A protein and the small-molecule ligand that binds it are described below.
Small molecule (SMILES): COC1=C(OC)C(=O)C(CC=C(C)CC/C=C(\C)CC/C=C(\C)CC/C=C(\C)CC/C=C(\C)CC/C=C(\C)CC/C=C(\C)CCC=C(C)C)=C(C)C1=O

Sequence of chain 1.D:
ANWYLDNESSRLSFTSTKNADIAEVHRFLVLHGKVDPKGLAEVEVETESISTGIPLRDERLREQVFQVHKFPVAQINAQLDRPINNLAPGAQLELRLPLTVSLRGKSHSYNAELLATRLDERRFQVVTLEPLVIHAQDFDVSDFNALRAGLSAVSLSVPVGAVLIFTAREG

Binding-site contacts:
Ligand atom C10 contacts residue ARG60 of chain 1.D at 2.8 Å.
Ligand atom C25 contacts residue PHE31 of chain 1.D at 3.6 Å (hydrophobic).
Ligand atom C16 contacts residue PHE17 of chain 1.D at 3.8 Å (hydrophobic).
Ligand atom C11 contacts residue SER19 of chain 1.D at 3.5 Å.
Ligand atom C15 contacts residue LEU152 of chain 1.D at 3.5 Å (hydrophobic).
Ligand atom C45 contacts residue ILE88 of chain 1.D at 3.8 Å (hydrophobic).
Ligand atom C30 contacts residue VAL167 of chain 1.D at 3.8 Å (hydrophobic).
Ligand atom C46 contacts residue VAL38 of chain 1.D at 3.6 Å (hydrophobic).
Ligand atom C2 contacts residue ARG63 of chain 1.D at 3.7 Å.
Ligand atom C46 contacts residue VAL130 of chain 1.D at 3.7 Å (hydrophobic).
Ligand atom C30 contacts residue LEU136 of chain 1.D at 3.7 Å (hydrophobic).
Ligand atom C1M contacts residue LEU152 of chain 1.D at 3.6 Å (hydrophobic).
Ligand atom C28 contacts residue VAL167 of chain 1.D at 3.8 Å (hydrophobic).
Ligand atom C44 contacts residue LEU83 of chain 1.D at 3.7 Å (hydrophobic).
Ligand atom C18 contacts residue PHE17 of chain 1.D at 3.6 Å (hydrophobic).
Ligand atom C43 contacts residue LEU83 of chain 1.D at 3.4 Å (hydrophobic).
Ligand atom O2 contacts residue ARG60 of chain 1.D at 3.5 Å.
Ligand atom C28 contacts residue ILE79 of chain 1.D at 3.5 Å (hydrophobic).
Ligand atom C35 contacts residue ALA169 of chain 1.D at 3.6 Å (hydrophobic).
Ligand atom O5 contacts residue ARG60 of chain 1.D at 3.7 Å.
Ligand atom O2 contacts residue ARG63 of chain 1.D at 2.8 Å (salt-bridge).
Ligand atom C1 contacts residue ARG60 of chain 1.D at 3.8 Å.
Ligand atom C4M contacts residue ILE57 of chain 1.D at 3.6 Å (hydrophobic).
Ligand atom C29 contacts residue VAL105 of chain 1.D at 3.6 Å (hydrophobic).
Ligand atom O5 contacts residue LYS21 of chain 1.D at 2.9 Å (salt-bridge).
Ligand atom C45 contacts residue LEU83 of chain 1.D at 2.8 Å (hydrophobic).
Ligand atom C13 contacts residue SER19 of chain 1.D at 3.6 Å.
Ligand atom C2 contacts residue ARG60 of chain 1.D at 3.6 Å.
Ligand atom C10 contacts residue GLU27 of chain 1.D at 3.5 Å.
Ligand atom C18 contacts residue PHE69 of chain 1.D at 3.7 Å (hydrophobic).
Ligand atom C46 contacts residue PHE173 of chain 1.D at 3.5 Å (hydrophobic).
Ligand atom C15 contacts residue PHE149 of chain 1.D at 3.7 Å (hydrophobic).
Ligand atom C44 contacts residue VAL130 of chain 1.D at 3.6 Å (hydrophobic).
Ligand atom C7 contacts residue LEU158 of chain 1.D at 3.0 Å (hydrophobic).
Ligand atom C20 contacts residue MSE145 of chain 1.D at 3.8 Å.
Ligand atom C6 contacts residue ARG60 of chain 1.D at 3.7 Å.
Ligand atom C45 contacts residue MSE85 of chain 1.D at 3.8 Å.
Ligand atom C31 contacts residue ILE79 of chain 1.D at 3.5 Å (hydrophobic).
Ligand atom C23 contacts residue PHE31 of chain 1.D at 3.8 Å (hydrophobic).
Ligand atom C5 contacts residue ARG60 of chain 1.D at 3.8 Å.